Sequence of chain 1.A:
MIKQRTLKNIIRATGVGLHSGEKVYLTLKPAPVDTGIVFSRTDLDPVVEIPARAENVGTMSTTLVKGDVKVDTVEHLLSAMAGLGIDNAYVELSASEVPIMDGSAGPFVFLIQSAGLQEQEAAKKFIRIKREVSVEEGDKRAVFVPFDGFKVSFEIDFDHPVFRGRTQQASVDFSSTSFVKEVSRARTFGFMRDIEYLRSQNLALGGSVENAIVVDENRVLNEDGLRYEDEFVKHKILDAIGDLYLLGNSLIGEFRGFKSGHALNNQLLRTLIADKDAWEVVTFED

This small molecule binds to this protein.
Small molecule (SMILES): NCC(=O)Nc1cccc(OC(F)(F)F)c1

Binding-site contacts:
Ligand atom C9 contacts residue HIS264 of chain 1.A at 3.9 Å.
Ligand atom C8 contacts residue THR190 of chain 1.A at 3.9 Å.
Ligand atom C4 contacts residue LEU18 of chain 1.A at 3.5 Å (hydrophobic).
Ligand atom C6 contacts residue ILE102 of chain 1.A at 4.0 Å (hydrophobic).
Ligand atom C9 contacts residue MET62 of chain 1.A at 3.4 Å (hydrophobic).
Ligand atom C8 contacts residue HIS237 of chain 1.A at 4.0 Å.
Ligand atom C9 contacts residue ZN1 of chain 1.D at 2.9 Å.
Ligand atom C6 contacts residue ALA214 of chain 1.A at 4.0 Å (hydrophobic).
Ligand atom N10 contacts residue ZN1 of chain 1.D at 1.9 Å.
Ligand atom C5 contacts residue ASN213 of chain 1.A at 3.4 Å.
Ligand atom F16 contacts residue ALA214 of chain 1.A at 3.8 Å.
Ligand atom C1 contacts residue THR190 of chain 1.A at 3.6 Å.
Ligand atom C5 contacts residue ALA214 of chain 1.A at 3.8 Å (hydrophobic).
Ligand atom F16 contacts residue SER210 of chain 1.A at 3.9 Å.
Ligand atom N10 contacts residue HIS264 of chain 1.A at 3.1 Å (h-bond).
Ligand atom F14 contacts residue ILE197 of chain 1.A at 3.4 Å.
Ligand atom F16 contacts residue GLY209 of chain 1.A at 3.5 Å.
Ligand atom C1 contacts residue ILE102 of chain 1.A at 4.0 Å (hydrophobic).
Ligand atom F16 contacts residue ASN213 of chain 1.A at 3.8 Å.
Ligand atom O11 contacts residue ZN1 of chain 1.D at 2.3 Å.
Ligand atom O11 contacts residue HIS78 of chain 1.A at 3.0 Å.
Ligand atom N10 contacts residue HIS237 of chain 1.A at 3.6 Å.
Ligand atom N10 contacts residue ASP241 of chain 1.A at 3.0 Å (salt-bridge).
Ligand atom C9 contacts residue ASP241 of chain 1.A at 4.1 Å.
Ligand atom C8 contacts residue ZN1 of chain 1.D at 3.0 Å.
Ligand atom F15 contacts residue GLY192 of chain 1.A at 3.8 Å.
Ligand atom F15 contacts residue ALA214 of chain 1.A at 4.0 Å.
Ligand atom N10 contacts residue GLU77 of chain 1.A at 2.9 Å (salt-bridge).
Ligand atom O11 contacts residue HIS237 of chain 1.A at 3.0 Å (h-bond).
Ligand atom C9 contacts residue GLU77 of chain 1.A at 3.5 Å.
Ligand atom C6 contacts residue ASN213 of chain 1.A at 3.2 Å.
Ligand atom C8 contacts residue HIS78 of chain 1.A at 3.9 Å.
Ligand atom C3 contacts residue LEU18 of chain 1.A at 3.7 Å (hydrophobic).
Ligand atom F15 contacts residue ILE197 of chain 1.A at 4.0 Å.
Ligand atom C5 contacts residue LEU18 of chain 1.A at 3.8 Å (hydrophobic).
Ligand atom N10 contacts residue HIS78 of chain 1.A at 3.4 Å (h-bond).
Ligand atom O12 contacts residue LEU18 of chain 1.A at 3.3 Å.
Ligand atom O11 contacts residue THR190 of chain 1.A at 3.7 Å.
Ligand atom N7 contacts residue THR190 of chain 1.A at 3.9 Å.
Ligand atom C2 contacts residue THR190 of chain 1.A at 3.7 Å.